A small-molecule ligand and the protein it binds are described below.
Small molecule (SMILES): CS(=O)(=O)c1ccc(C(=O)Nc2ccc(Cl)c(-c3ccccn3)c2)c(Cl)c1

Sequence of chain 1.B:
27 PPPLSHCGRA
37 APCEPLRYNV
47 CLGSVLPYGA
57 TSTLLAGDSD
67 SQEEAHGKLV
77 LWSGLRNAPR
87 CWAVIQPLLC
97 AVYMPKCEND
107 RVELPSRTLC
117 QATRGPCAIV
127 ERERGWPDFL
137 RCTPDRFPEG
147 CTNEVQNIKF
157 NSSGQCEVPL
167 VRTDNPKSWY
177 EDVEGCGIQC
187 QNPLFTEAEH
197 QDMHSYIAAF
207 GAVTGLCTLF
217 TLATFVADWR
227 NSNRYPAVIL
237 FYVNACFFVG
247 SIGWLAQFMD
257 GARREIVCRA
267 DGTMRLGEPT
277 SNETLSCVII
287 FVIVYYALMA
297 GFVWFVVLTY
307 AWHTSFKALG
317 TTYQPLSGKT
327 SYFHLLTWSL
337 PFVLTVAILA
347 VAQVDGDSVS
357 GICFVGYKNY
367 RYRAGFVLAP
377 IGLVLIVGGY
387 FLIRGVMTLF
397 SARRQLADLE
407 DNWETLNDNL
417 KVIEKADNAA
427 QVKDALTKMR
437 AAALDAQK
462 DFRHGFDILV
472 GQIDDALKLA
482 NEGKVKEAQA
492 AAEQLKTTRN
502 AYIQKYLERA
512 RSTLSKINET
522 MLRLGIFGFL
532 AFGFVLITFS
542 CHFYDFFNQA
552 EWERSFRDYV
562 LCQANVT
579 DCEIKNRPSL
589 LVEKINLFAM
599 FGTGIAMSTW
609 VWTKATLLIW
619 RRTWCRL

Binding-site contacts:
Ligand atom O contacts residue GLN550 of chain 1.B at 3.5 Å (h-bond).
Ligand atom N contacts residue ASP353 of chain 1.B at 3.5 Å (salt-bridge).
Ligand atom C16 contacts residue ASN594 of chain 1.B at 3.8 Å.
Ligand atom CL1 contacts residue TRP250 of chain 1.B at 4.0 Å.
Ligand atom CL1 contacts residue LEU595 of chain 1.B at 3.6 Å.
Ligand atom C18 contacts residue TRP250 of chain 1.B at 3.6 Å (hydrophobic).
Ligand atom C contacts residue TRP553 of chain 1.B at 3.4 Å (hydrophobic).
Ligand atom C13 contacts residue GLU591 of chain 1.B at 3.3 Å.
Ligand atom CL contacts residue GLN550 of chain 1.B at 3.0 Å.
Ligand atom C8 contacts residue ASP353 of chain 1.B at 3.6 Å.
Ligand atom C12 contacts residue SER356 of chain 1.B at 3.8 Å.
Ligand atom C5 contacts residue PRO586 of chain 1.B at 3.8 Å (hydrophobic).
Ligand atom C contacts residue LEU190 of chain 1.B at 3.7 Å (hydrophobic).
Ligand atom O2 contacts residue GLU591 of chain 1.B at 3.1 Å (salt-bridge).
Ligand atom O2 contacts residue ASP546 of chain 1.B at 3.1 Å (salt-bridge).
Ligand atom C12 contacts residue TYR363 of chain 1.B at 3.7 Å (hydrophobic).
Ligand atom C9 contacts residue ASP353 of chain 1.B at 3.4 Å.
Ligand atom C6 contacts residue GLN550 of chain 1.B at 3.3 Å.
Ligand atom C14 contacts residue TYR363 of chain 1.B at 3.7 Å (hydrophobic).
Ligand atom C12 contacts residue GLU591 of chain 1.B at 3.4 Å.
Ligand atom CL1 contacts residue SER356 of chain 1.B at 3.9 Å.
Ligand atom C11 contacts residue SER356 of chain 1.B at 3.5 Å.
Ligand atom N1 contacts residue TRP250 of chain 1.B at 3.7 Å.
Ligand atom C18 contacts residue TYR363 of chain 1.B at 3.7 Å (hydrophobic).
Ligand atom C3 contacts residue ASP353 of chain 1.B at 3.9 Å.
Ligand atom C8 contacts residue GLU591 of chain 1.B at 3.7 Å.
Ligand atom C17 contacts residue MET598 of chain 1.B at 3.8 Å (hydrophobic).
Ligand atom CL contacts residue ARG369 of chain 1.B at 3.0 Å.
Ligand atom C8 contacts residue TYR363 of chain 1.B at 3.9 Å (hydrophobic).
Ligand atom C6 contacts residue PRO586 of chain 1.B at 3.8 Å (hydrophobic).
Ligand atom C1 contacts residue PRO586 of chain 1.B at 3.9 Å (hydrophobic).
Ligand atom N1 contacts residue TYR363 of chain 1.B at 2.9 Å (h-bond).
Ligand atom CL contacts residue ASP546 of chain 1.B at 3.4 Å.
Ligand atom C13 contacts residue TYR363 of chain 1.B at 3.5 Å (hydrophobic).
Ligand atom C10 contacts residue SER356 of chain 1.B at 3.8 Å.
Ligand atom C11 contacts residue GLU591 of chain 1.B at 4.0 Å.
Ligand atom C15 contacts residue GLU591 of chain 1.B at 3.4 Å.
Ligand atom C14 contacts residue GLU591 of chain 1.B at 3.8 Å.
Ligand atom C17 contacts residue TRP250 of chain 1.B at 3.8 Å (hydrophobic).
Ligand atom N contacts residue TYR363 of chain 1.B at 3.6 Å.